Sequence of chain 1.C:
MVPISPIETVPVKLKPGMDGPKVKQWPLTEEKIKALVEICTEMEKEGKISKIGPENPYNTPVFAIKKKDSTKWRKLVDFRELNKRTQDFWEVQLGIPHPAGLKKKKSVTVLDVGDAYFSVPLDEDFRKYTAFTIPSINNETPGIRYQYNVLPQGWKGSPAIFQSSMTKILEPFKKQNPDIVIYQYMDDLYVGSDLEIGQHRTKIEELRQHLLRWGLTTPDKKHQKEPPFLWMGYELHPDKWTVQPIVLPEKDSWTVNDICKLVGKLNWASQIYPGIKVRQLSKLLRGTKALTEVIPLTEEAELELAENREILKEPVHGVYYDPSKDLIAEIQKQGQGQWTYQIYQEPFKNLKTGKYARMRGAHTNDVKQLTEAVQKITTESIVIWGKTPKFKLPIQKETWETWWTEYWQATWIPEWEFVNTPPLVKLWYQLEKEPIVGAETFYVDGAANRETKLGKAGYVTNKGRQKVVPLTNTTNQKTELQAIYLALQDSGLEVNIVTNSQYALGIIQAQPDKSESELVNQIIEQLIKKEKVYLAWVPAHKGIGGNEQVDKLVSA

Binding-site contacts:
Ligand atom O06 contacts residue ARG74 of chain 1.C at 2.7 Å (salt-bridge).
Ligand atom N17 contacts residue ARG74 of chain 1.C at 4.3 Å.
Ligand atom O07 contacts residue LYS67 of chain 1.C at 3.9 Å.
Ligand atom C15 contacts residue TYR117 of chain 1.C at 3.5 Å (hydrophobic).
Ligand atom C04 contacts residue ARG74 of chain 1.C at 4.4 Å.
Ligand atom C04 contacts residue LYS67 of chain 1.C at 4.2 Å.
Ligand atom O13 contacts residue ASP187 of chain 1.C at 4.5 Å.
Ligand atom N17 contacts residue GLN153 of chain 1.C at 3.9 Å.
Ligand atom C05 contacts residue LYS67 of chain 1.C at 3.2 Å.
Ligand atom C20 contacts residue LEU76 of chain 1.C at 3.7 Å (hydrophobic).
Ligand atom N19 contacts residue LEU76 of chain 1.C at 4.1 Å.
Ligand atom P02 contacts residue ASP187 of chain 1.C at 3.9 Å.
Ligand atom C22 contacts residue ARG74 of chain 1.C at 3.4 Å.
Ligand atom N19 contacts residue GLN153 of chain 1.C at 4.1 Å.
Ligand atom C05 contacts residue ARG74 of chain 1.C at 3.2 Å.
Ligand atom O06 contacts residue LYS67 of chain 1.C at 2.3 Å (salt-bridge).
Ligand atom C26 contacts residue ARG74 of chain 1.C at 4.3 Å.
Ligand atom C18 contacts residue ARG74 of chain 1.C at 4.1 Å.
Ligand atom N25 contacts residue ARG74 of chain 1.C at 3.6 Å (salt-bridge).
Ligand atom C16 contacts residue TYR117 of chain 1.C at 4.3 Å (hydrophobic).
Ligand atom C14 contacts residue GLN153 of chain 1.C at 4.5 Å.
Ligand atom C08 contacts residue ARG74 of chain 1.C at 3.8 Å.
Ligand atom O07 contacts residue GLN153 of chain 1.C at 3.5 Å (h-bond).
Ligand atom N21 contacts residue ARG74 of chain 1.C at 4.2 Å.
Ligand atom N21 contacts residue LEU76 of chain 1.C at 4.2 Å.
Ligand atom O27 contacts residue ASP187 of chain 1.C at 2.8 Å (salt-bridge).
Ligand atom C14 contacts residue MET186 of chain 1.C at 4.3 Å (hydrophobic).
Ligand atom O07 contacts residue ARG74 of chain 1.C at 3.2 Å (salt-bridge).
Ligand atom O10 contacts residue LYS68 of chain 1.C at 4.3 Å.
Ligand atom N23 contacts residue ARG74 of chain 1.C at 3.5 Å (salt-bridge).
Ligand atom C24 contacts residue ARG74 of chain 1.C at 3.4 Å.
Ligand atom C18 contacts residue GLN153 of chain 1.C at 4.2 Å.
Ligand atom C15 contacts residue MET186 of chain 1.C at 3.7 Å (hydrophobic).
Ligand atom C16 contacts residue GLN153 of chain 1.C at 3.3 Å.
Ligand atom C12 contacts residue ASP187 of chain 1.C at 3.6 Å.

This small molecule binds to this protein.
Small molecule (SMILES): C[C@H](Cn1cnc2c(N)ncnc21)OCP(=O)(O)N[C@H](CC(=O)O)C(=O)O